A protein and the small-molecule ligand that binds it are described below.
Small molecule (SMILES): CC(=O)N[C@@H]1[C@@H](O)[C@H](O)[C@@H](CO)O[C@H]1O

Sequence of chain 1.C:
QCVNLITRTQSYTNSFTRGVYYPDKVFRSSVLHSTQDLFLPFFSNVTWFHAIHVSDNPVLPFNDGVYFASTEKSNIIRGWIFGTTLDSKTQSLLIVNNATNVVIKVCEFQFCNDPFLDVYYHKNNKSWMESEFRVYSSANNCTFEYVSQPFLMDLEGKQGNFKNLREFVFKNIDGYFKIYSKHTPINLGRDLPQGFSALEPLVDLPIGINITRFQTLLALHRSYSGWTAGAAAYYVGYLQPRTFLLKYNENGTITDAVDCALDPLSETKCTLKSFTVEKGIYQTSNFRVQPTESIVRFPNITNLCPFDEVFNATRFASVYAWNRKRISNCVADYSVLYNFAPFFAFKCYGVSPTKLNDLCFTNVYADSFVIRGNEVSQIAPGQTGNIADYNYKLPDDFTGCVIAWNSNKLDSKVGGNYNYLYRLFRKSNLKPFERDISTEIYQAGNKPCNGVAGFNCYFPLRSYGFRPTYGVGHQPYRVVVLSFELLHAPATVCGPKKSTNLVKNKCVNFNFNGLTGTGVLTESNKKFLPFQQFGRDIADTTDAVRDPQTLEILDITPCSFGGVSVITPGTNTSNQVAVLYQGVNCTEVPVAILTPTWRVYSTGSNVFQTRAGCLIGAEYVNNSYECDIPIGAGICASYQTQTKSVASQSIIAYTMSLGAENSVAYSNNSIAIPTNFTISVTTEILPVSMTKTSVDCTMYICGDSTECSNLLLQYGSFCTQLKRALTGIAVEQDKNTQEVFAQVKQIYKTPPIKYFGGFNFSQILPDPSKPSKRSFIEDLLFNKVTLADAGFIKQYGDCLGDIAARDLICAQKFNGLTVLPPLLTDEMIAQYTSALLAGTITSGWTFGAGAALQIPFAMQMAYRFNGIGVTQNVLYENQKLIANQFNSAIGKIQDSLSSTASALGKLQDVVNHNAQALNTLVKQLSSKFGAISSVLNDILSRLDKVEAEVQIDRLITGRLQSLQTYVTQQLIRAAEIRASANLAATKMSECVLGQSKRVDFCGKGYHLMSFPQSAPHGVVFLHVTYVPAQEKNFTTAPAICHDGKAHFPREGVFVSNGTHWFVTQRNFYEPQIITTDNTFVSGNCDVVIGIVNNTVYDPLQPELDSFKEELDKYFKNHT

Sequence of chain 1.B:
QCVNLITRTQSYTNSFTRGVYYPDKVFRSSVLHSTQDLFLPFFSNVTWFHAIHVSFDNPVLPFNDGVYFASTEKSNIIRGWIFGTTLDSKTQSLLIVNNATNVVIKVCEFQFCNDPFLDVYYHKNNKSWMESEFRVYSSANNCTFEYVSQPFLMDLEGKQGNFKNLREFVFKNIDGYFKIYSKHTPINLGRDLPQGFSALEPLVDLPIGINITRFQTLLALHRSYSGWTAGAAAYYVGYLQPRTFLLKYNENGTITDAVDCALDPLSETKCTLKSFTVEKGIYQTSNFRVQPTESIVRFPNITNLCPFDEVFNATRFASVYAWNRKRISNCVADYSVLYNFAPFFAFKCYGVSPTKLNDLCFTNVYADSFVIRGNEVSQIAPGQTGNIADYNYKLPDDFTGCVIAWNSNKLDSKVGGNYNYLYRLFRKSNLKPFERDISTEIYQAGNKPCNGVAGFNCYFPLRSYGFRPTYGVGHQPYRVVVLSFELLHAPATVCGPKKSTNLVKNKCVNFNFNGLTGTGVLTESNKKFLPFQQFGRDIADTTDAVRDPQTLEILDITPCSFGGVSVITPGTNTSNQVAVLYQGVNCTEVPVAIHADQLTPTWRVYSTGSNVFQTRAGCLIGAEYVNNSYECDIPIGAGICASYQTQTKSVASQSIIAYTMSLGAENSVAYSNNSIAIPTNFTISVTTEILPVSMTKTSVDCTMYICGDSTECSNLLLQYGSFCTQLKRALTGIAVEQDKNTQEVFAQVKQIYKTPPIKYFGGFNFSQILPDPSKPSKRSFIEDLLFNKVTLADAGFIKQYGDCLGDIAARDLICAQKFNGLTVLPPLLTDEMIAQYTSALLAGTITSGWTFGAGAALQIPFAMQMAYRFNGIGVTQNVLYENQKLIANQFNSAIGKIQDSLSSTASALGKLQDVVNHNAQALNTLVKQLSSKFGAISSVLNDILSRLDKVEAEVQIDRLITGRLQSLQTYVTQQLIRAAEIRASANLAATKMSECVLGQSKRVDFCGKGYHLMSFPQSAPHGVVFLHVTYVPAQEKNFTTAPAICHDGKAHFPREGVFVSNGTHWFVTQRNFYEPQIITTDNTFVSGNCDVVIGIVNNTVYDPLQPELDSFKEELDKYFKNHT

Binding-site contacts:
Ligand atom O7 contacts residue ASN706 of chain 1.B at 3.8 Å.
Ligand atom C5 contacts residue ASN706 of chain 1.B at 3.7 Å.
Ligand atom C2 contacts residue TYR793 of chain 1.C at 4.2 Å (hydrophobic).
Ligand atom N2 contacts residue TYR793 of chain 1.C at 4.3 Å.
Ligand atom O5 contacts residue TYR793 of chain 1.C at 3.9 Å.
Ligand atom C3 contacts residue ILE791 of chain 1.C at 4.4 Å (hydrophobic).
Ligand atom C7 contacts residue ILE791 of chain 1.C at 4.2 Å (hydrophobic).
Ligand atom C1 contacts residue ASN706 of chain 1.B at 1.4 Å.
Ligand atom C3 contacts residue ASN706 of chain 1.B at 3.9 Å.
Ligand atom C6 contacts residue TYR793 of chain 1.C at 4.2 Å (hydrophobic).
Ligand atom C7 contacts residue ASN706 of chain 1.B at 3.4 Å.
Ligand atom C4 contacts residue ASN706 of chain 1.B at 4.3 Å.
Ligand atom O5 contacts residue ASN706 of chain 1.B at 2.4 Å (h-bond).
Ligand atom O3 contacts residue ILE791 of chain 1.C at 3.6 Å.
Ligand atom C8 contacts residue ASN706 of chain 1.B at 3.7 Å.
Ligand atom C1 contacts residue TYR793 of chain 1.C at 3.7 Å (hydrophobic).
Ligand atom O4 contacts residue TYR793 of chain 1.C at 4.2 Å.
Ligand atom C2 contacts residue ASN706 of chain 1.B at 2.6 Å.
Ligand atom C8 contacts residue ILE791 of chain 1.C at 4.0 Å (hydrophobic).
Ligand atom C3 contacts residue TYR793 of chain 1.C at 3.9 Å (hydrophobic).
Ligand atom C5 contacts residue TYR793 of chain 1.C at 3.6 Å (hydrophobic).
Ligand atom N2 contacts residue ASN706 of chain 1.B at 2.9 Å (h-bond).
Ligand atom C4 contacts residue TYR793 of chain 1.C at 4.4 Å (hydrophobic).
Ligand atom N2 contacts residue ILE791 of chain 1.C at 4.0 Å.